Binding-site contacts:
Ligand atom C8 contacts residue GLU69 of chain 1.F at 3.5 Å.
Ligand atom C5 contacts residue ASN292 of chain 1.E at 3.7 Å.
Ligand atom C7 contacts residue VAL291 of chain 1.E at 4.3 Å (hydrophobic).
Ligand atom C3 contacts residue ASN279 of chain 1.E at 3.8 Å.
Ligand atom C1 contacts residue ASN279 of chain 1.E at 1.4 Å.
Ligand atom O7 contacts residue ASN279 of chain 1.E at 3.0 Å (h-bond).
Ligand atom N2 contacts residue VAL291 of chain 1.E at 3.5 Å (h-bond).
Ligand atom O5 contacts residue ASN292 of chain 1.E at 3.7 Å.
Ligand atom N2 contacts residue ASN279 of chain 1.E at 3.0 Å (h-bond).
Ligand atom C6 contacts residue GLU69 of chain 1.F at 4.3 Å.
Ligand atom C8 contacts residue SER39 of chain 1.E at 3.4 Å.
Ligand atom C7 contacts residue ASN279 of chain 1.E at 3.2 Å.
Ligand atom C6 contacts residue ASN292 of chain 1.E at 3.9 Å.
Ligand atom C1 contacts residue ASN292 of chain 1.E at 4.0 Å.
Ligand atom C1 contacts residue VAL291 of chain 1.E at 3.5 Å (hydrophobic).
Ligand atom C2 contacts residue VAL291 of chain 1.E at 3.8 Å (hydrophobic).
Ligand atom C5 contacts residue VAL291 of chain 1.E at 4.5 Å (hydrophobic).
Ligand atom O5 contacts residue ASN279 of chain 1.E at 2.3 Å (h-bond).
Ligand atom C2 contacts residue ASN279 of chain 1.E at 2.5 Å.
Ligand atom C8 contacts residue VAL291 of chain 1.E at 4.2 Å (hydrophobic).
Ligand atom C4 contacts residue ASN279 of chain 1.E at 4.1 Å.
Ligand atom O5 contacts residue VAL291 of chain 1.E at 4.5 Å.
Ligand atom C5 contacts residue ASN279 of chain 1.E at 3.6 Å.
Ligand atom C8 contacts residue ASN279 of chain 1.E at 4.5 Å.
Ligand atom C3 contacts residue VAL291 of chain 1.E at 4.0 Å (hydrophobic).

The protein below binds the small molecule below.
Small molecule (SMILES): CC(=O)N[C@H]1[C@H](O[C@H]2[C@H](O)[C@@H](NC(C)=O)CO[C@@H]2CO)O[C@H](CO)[C@@H](O)[C@@H]1O

Sequence of chain 1.E:
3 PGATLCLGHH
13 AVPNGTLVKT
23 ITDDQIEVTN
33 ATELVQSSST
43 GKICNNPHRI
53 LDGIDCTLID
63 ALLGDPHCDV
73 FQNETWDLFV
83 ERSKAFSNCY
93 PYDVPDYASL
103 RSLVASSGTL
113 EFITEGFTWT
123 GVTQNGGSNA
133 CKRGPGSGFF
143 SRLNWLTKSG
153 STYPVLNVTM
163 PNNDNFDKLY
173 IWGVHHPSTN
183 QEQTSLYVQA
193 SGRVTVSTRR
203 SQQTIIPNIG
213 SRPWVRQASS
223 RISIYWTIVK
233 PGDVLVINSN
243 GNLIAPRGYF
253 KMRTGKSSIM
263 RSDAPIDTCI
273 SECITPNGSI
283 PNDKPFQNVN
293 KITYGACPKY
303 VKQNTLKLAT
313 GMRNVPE

Sequence of chain 1.F:
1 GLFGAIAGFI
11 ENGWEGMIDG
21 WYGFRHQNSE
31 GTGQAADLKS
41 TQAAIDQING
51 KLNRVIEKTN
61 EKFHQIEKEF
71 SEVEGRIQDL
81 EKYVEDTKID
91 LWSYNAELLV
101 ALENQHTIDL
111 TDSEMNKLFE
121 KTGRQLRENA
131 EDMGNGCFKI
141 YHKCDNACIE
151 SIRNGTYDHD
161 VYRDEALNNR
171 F